Sequence of chain 1.A:
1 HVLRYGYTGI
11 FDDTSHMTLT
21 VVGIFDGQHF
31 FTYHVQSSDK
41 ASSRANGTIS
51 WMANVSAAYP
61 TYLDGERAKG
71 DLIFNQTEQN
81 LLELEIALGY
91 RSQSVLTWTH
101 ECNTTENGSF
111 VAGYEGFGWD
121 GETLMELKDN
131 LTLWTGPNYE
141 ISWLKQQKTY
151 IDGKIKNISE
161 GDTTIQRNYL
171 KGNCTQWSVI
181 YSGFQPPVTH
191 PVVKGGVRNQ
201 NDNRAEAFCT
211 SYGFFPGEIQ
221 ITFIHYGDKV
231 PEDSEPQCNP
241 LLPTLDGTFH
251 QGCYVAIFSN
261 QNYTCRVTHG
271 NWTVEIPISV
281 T

A small-molecule ligand and the protein it binds are described below.
Small molecule (SMILES): C[C@@H]1O[C@@H](O)[C@@H](O)[C@H](O)[C@@H]1O

Binding-site contacts:
Ligand atom O3 contacts residue ASN54 of chain 1.A at 4.5 Å.
Ligand atom O3 contacts residue ALA57 of chain 1.A at 4.0 Å.
Ligand atom O3 contacts residue ALA53 of chain 1.A at 4.4 Å.
Ligand atom C3 contacts residue NAG1 of chain 1.I at 3.6 Å.
Ligand atom O3 contacts residue NAG1 of chain 1.I at 3.0 Å (h-bond).
Ligand atom O5 contacts residue NAG1 of chain 1.I at 3.9 Å.
Ligand atom O1 contacts residue NAG1 of chain 1.I at 2.3 Å (h-bond).
Ligand atom O1 contacts residue NAG1 of chain 1.J at 3.8 Å.
Ligand atom O4 contacts residue ALA57 of chain 1.A at 3.3 Å.
Ligand atom C4 contacts residue ALA57 of chain 1.A at 4.4 Å (hydrophobic).
Ligand atom O2 contacts residue NAG1 of chain 1.I at 3.8 Å.
Ligand atom C1 contacts residue NAG1 of chain 1.J at 4.5 Å.
Ligand atom C2 contacts residue NAG1 of chain 1.I at 2.9 Å.
Ligand atom C1 contacts residue NAG1 of chain 1.I at 2.5 Å.
Ligand atom C3 contacts residue ALA57 of chain 1.A at 4.4 Å (hydrophobic).